The protein below binds the small molecule below.
Small molecule (SMILES): CCCCCCCC(=O)OC[C@H](COP(=O)(O)O[C@@H]1[C@H](O)[C@H](O)[C@@H](OP(=O)(O)O)[C@H](OP(=O)(O)O)[C@H]1O)OC(=O)CCCCCCC

Binding-site contacts:
Ligand atom C2 contacts residue LYS418 of chain 1.D at 3.8 Å.
Ligand atom O3C contacts residue ILE419 of chain 1.D at 3.7 Å.
Ligand atom O53 contacts residue SER415 of chain 1.D at 2.5 Å (h-bond).
Ligand atom O52 contacts residue ASN414 of chain 1.D at 3.5 Å.
Ligand atom C4 contacts residue LYS339 of chain 1.D at 3.8 Å.
Ligand atom O3C contacts residue PHE337 of chain 1.D at 3.2 Å.
Ligand atom C5B contacts residue THR333 of chain 1.D at 3.7 Å.
Ligand atom C1 contacts residue LYS418 of chain 1.D at 3.9 Å.
Ligand atom O2C contacts residue ILE419 of chain 1.D at 3.5 Å.
Ligand atom O42 contacts residue LYS339 of chain 1.D at 3.4 Å (salt-bridge).
Ligand atom P1 contacts residue LYS418 of chain 1.D at 3.6 Å.
Ligand atom C6 contacts residue PHE337 of chain 1.D at 3.9 Å (hydrophobic).
Ligand atom P4 contacts residue LYS339 of chain 1.D at 3.3 Å.
Ligand atom O5 contacts residue LYS339 of chain 1.D at 3.3 Å.
Ligand atom O11 contacts residue ARG276 of chain 1.D at 3.5 Å (salt-bridge).
Ligand atom O51 contacts residue LYS339 of chain 1.D at 3.4 Å (salt-bridge).
Ligand atom O41 contacts residue LYS339 of chain 1.D at 2.6 Å (salt-bridge).
Ligand atom O12 contacts residue SER417 of chain 1.D at 3.3 Å.
Ligand atom O6 contacts residue ARG276 of chain 1.D at 2.9 Å (salt-bridge).
Ligand atom O52 contacts residue ARG340 of chain 1.D at 2.8 Å (salt-bridge).
Ligand atom P5 contacts residue SER415 of chain 1.D at 3.6 Å.
Ligand atom O1A contacts residue LYS418 of chain 1.D at 3.2 Å.
Ligand atom P1 contacts residue SER417 of chain 1.D at 3.5 Å.
Ligand atom O12 contacts residue LYS418 of chain 1.D at 2.5 Å (salt-bridge).
Ligand atom C2B contacts residue THR333 of chain 1.D at 3.6 Å.
Ligand atom O11 contacts residue ILE419 of chain 1.D at 3.9 Å.
Ligand atom O1 contacts residue PHE337 of chain 1.D at 3.8 Å.
Ligand atom C7A contacts residue LEU422 of chain 1.D at 3.8 Å (hydrophobic).
Ligand atom C1C contacts residue PHE337 of chain 1.D at 3.8 Å (hydrophobic).
Ligand atom O51 contacts residue ARG340 of chain 1.D at 2.7 Å (salt-bridge).
Ligand atom C1C contacts residue ILE419 of chain 1.D at 3.8 Å (hydrophobic).
Ligand atom O11 contacts residue SER417 of chain 1.D at 2.4 Å (h-bond).
Ligand atom O52 contacts residue SER415 of chain 1.D at 3.4 Å (h-bond).
Ligand atom O6 contacts residue SER415 of chain 1.D at 3.5 Å (h-bond).
Ligand atom O11 contacts residue LYS418 of chain 1.D at 3.8 Å.
Ligand atom O4 contacts residue LYS339 of chain 1.D at 3.5 Å (salt-bridge).
Ligand atom C6A contacts residue LEU422 of chain 1.D at 3.6 Å (hydrophobic).
Ligand atom P5 contacts residue ARG340 of chain 1.D at 3.3 Å.
Ligand atom O13 contacts residue LYS418 of chain 1.D at 3.2 Å (salt-bridge).
Ligand atom C3C contacts residue PHE337 of chain 1.D at 3.8 Å (hydrophobic).

Sequence of chain 1.D:
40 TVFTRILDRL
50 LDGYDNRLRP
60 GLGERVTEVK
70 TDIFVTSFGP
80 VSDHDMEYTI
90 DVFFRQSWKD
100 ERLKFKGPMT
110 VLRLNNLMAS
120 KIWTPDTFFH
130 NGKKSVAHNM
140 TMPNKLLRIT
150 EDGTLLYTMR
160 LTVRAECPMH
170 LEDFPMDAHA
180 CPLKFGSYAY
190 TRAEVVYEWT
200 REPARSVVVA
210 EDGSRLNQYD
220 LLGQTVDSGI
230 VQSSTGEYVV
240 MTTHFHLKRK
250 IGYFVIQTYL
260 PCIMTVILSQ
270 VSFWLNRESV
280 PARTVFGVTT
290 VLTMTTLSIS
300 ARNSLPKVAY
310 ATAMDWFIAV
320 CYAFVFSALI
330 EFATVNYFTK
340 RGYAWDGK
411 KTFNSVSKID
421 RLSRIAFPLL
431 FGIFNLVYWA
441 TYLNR